Sequence of chain 1.D:
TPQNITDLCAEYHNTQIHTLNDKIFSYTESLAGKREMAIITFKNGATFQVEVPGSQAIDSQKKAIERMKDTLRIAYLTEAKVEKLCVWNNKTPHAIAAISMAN

A small-molecule ligand and the protein it binds are described below.
Small molecule (SMILES): OC[C@H]1O[C@@H](O)[C@H](O)[C@@H](O)[C@H]1O

Binding-site contacts:
Ligand atom O6 contacts residue TRP88 of chain 1.D at 3.8 Å.
Ligand atom C6 contacts residue GLU51 of chain 1.D at 4.2 Å.
Ligand atom O4 contacts residue TRP88 of chain 1.D at 4.4 Å.
Ligand atom C5 contacts residue GLU51 of chain 1.D at 4.4 Å.
Ligand atom O3 contacts residue LYS91 of chain 1.D at 3.1 Å.
Ligand atom O3 contacts residue TRP88 of chain 1.D at 3.4 Å.
Ligand atom C4 contacts residue TRP88 of chain 1.D at 3.4 Å (hydrophobic).
Ligand atom O3 contacts residue ASN90 of chain 1.D at 2.6 Å (h-bond).
Ligand atom C2 contacts residue LYS91 of chain 1.D at 4.2 Å.
Ligand atom O6 contacts residue GLN61 of chain 1.D at 3.9 Å.
Ligand atom C6 contacts residue TRP88 of chain 1.D at 3.5 Å (hydrophobic).
Ligand atom C4 contacts residue LYS91 of chain 1.D at 4.0 Å.
Ligand atom O4 contacts residue LYS91 of chain 1.D at 3.1 Å (salt-bridge).
Ligand atom O4 contacts residue GLU51 of chain 1.D at 2.7 Å (salt-bridge).
Ligand atom C2 contacts residue ASN90 of chain 1.D at 4.3 Å.
Ligand atom C4 contacts residue GLU51 of chain 1.D at 3.4 Å.
Ligand atom C3 contacts residue TRP88 of chain 1.D at 3.4 Å (hydrophobic).
Ligand atom O2 contacts residue ASN90 of chain 1.D at 3.2 Å (h-bond).
Ligand atom C5 contacts residue TRP88 of chain 1.D at 3.6 Å (hydrophobic).
Ligand atom C3 contacts residue LYS91 of chain 1.D at 3.9 Å.
Ligand atom C3 contacts residue ASN90 of chain 1.D at 3.8 Å.